Sequence of chain 1.A:
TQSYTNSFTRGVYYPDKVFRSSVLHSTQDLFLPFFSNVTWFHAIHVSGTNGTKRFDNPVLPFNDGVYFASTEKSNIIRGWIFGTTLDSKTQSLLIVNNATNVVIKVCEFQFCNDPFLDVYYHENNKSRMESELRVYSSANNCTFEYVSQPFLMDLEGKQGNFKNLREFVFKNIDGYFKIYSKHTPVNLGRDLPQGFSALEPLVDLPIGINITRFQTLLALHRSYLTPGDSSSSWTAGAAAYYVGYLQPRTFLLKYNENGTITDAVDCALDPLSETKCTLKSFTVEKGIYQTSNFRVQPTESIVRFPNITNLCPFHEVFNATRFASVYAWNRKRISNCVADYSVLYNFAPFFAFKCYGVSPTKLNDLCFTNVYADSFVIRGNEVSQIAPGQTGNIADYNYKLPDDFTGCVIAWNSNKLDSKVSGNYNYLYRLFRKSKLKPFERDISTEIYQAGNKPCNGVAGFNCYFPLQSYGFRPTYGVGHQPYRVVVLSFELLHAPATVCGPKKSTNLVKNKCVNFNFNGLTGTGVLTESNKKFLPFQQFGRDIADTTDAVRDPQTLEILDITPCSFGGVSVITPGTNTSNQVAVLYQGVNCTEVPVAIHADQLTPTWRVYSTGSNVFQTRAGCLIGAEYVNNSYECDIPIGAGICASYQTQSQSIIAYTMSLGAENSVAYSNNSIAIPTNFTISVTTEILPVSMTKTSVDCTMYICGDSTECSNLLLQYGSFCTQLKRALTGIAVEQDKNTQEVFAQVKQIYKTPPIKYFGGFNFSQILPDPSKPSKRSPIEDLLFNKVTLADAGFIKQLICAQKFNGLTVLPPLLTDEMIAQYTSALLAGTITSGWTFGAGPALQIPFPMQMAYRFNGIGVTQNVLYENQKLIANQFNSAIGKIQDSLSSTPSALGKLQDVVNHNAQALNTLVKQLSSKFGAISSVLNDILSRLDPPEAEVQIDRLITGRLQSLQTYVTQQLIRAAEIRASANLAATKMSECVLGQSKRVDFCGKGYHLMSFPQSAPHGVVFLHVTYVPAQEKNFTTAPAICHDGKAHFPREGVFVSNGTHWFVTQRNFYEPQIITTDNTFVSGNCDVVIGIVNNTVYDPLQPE

Binding-site contacts:
Ligand atom O6 contacts residue ALA120 of chain 1.A at 3.6 Å.
Ligand atom O7 contacts residue ASN122 of chain 1.A at 2.7 Å (h-bond).
Ligand atom C2 contacts residue ASN122 of chain 1.A at 3.8 Å.
Ligand atom O6 contacts residue ASN119 of chain 1.A at 4.5 Å.
Ligand atom C7 contacts residue ASN122 of chain 1.A at 3.8 Å.
Ligand atom C1 contacts residue ASN119 of chain 1.A at 1.4 Å.
Ligand atom C2 contacts residue ASN119 of chain 1.A at 2.5 Å.
Ligand atom O7 contacts residue ASN119 of chain 1.A at 3.9 Å.
Ligand atom C5 contacts residue ALA120 of chain 1.A at 4.4 Å (hydrophobic).
Ligand atom O5 contacts residue ALA120 of chain 1.A at 3.7 Å.
Ligand atom C6 contacts residue ALA120 of chain 1.A at 3.7 Å (hydrophobic).
Ligand atom C3 contacts residue ASN122 of chain 1.A at 4.4 Å.
Ligand atom N2 contacts residue ASN122 of chain 1.A at 4.3 Å.
Ligand atom C7 contacts residue ASN119 of chain 1.A at 3.5 Å.
Ligand atom N2 contacts residue ASN119 of chain 1.A at 2.8 Å (h-bond).
Ligand atom C3 contacts residue ASN119 of chain 1.A at 3.8 Å.
Ligand atom C5 contacts residue ASN119 of chain 1.A at 3.8 Å.
Ligand atom O3 contacts residue ASN122 of chain 1.A at 4.0 Å.
Ligand atom O5 contacts residue ASN119 of chain 1.A at 2.5 Å (h-bond).
Ligand atom C4 contacts residue ASN119 of chain 1.A at 4.3 Å.

The protein below binds the small molecule below.
Small molecule (SMILES): CC(=O)N[C@@H]1[C@@H](O)[C@H](O)[C@@H](CO)O[C@H]1O